Binding-site contacts:
Ligand atom C16 contacts residue VAL88 of chain 1.B at 4.1 Å (hydrophobic).
Ligand atom C20 contacts residue THR11 of chain 1.B at 3.7 Å.
Ligand atom C2 contacts residue ILE56 of chain 1.B at 3.9 Å (hydrophobic).
Ligand atom C5 contacts residue GLY53 of chain 1.B at 4.0 Å.
Ligand atom O2 contacts residue VAL88 of chain 1.B at 3.3 Å (h-bond).
Ligand atom CL2 contacts residue ILE94 of chain 1.B at 3.8 Å.
Ligand atom C2 contacts residue ILE94 of chain 1.B at 3.8 Å (hydrophobic).
Ligand atom C14 contacts residue VAL88 of chain 1.B at 3.8 Å (hydrophobic).
Ligand atom C3 contacts residue VAL88 of chain 1.B at 4.0 Å (hydrophobic).
Ligand atom CL1 contacts residue ILE56 of chain 1.B at 3.6 Å.
Ligand atom C21 contacts residue HIS91 of chain 1.B at 3.8 Å.
Ligand atom C23 contacts residue ILE56 of chain 1.B at 3.7 Å (hydrophobic).
Ligand atom C19 contacts residue THR11 of chain 1.B at 4.0 Å.
Ligand atom CL2 contacts residue TYR95 of chain 1.B at 3.6 Å.
Ligand atom C16 contacts residue HIS91 of chain 1.B at 4.0 Å.
Ligand atom C4 contacts residue LEU49 of chain 1.B at 3.4 Å (hydrophobic).
Ligand atom C15 contacts residue HIS91 of chain 1.B at 4.1 Å.
Ligand atom C20 contacts residue LEU49 of chain 1.B at 4.0 Å (hydrophobic).
Ligand atom C13 contacts residue VAL88 of chain 1.B at 3.6 Å (hydrophobic).
Ligand atom CL2 contacts residue LEU49 of chain 1.B at 3.7 Å.
Ligand atom C5 contacts residue LEU49 of chain 1.B at 3.5 Å (hydrophobic).
Ligand atom CL1 contacts residue PHE81 of chain 1.B at 4.1 Å.
Ligand atom C4 contacts residue GLY53 of chain 1.B at 3.7 Å.
Ligand atom C19 contacts residue THR10 of chain 1.B at 3.9 Å.
Ligand atom C1 contacts residue ILE56 of chain 1.B at 3.8 Å (hydrophobic).
Ligand atom C21 contacts residue LEU49 of chain 1.B at 3.9 Å (hydrophobic).
Ligand atom C19 contacts residue VAL9 of chain 1.B at 3.6 Å (hydrophobic).
Ligand atom O4 contacts residue VAL9 of chain 1.B at 4.0 Å.
Ligand atom C14 contacts residue HIS91 of chain 1.B at 3.9 Å.
Ligand atom CL1 contacts residue LEU52 of chain 1.B at 3.9 Å.
Ligand atom C17 contacts residue HIS91 of chain 1.B at 3.8 Å.
Ligand atom O2 contacts residue LYS89 of chain 1.B at 3.6 Å.
Ligand atom C4 contacts residue LEU52 of chain 1.B at 4.1 Å (hydrophobic).
Ligand atom CL2 contacts residue HIS91 of chain 1.B at 3.5 Å.
Ligand atom CL1 contacts residue ILE94 of chain 1.B at 4.0 Å.
Ligand atom O2 contacts residue HIS91 of chain 1.B at 2.8 Å (h-bond).
Ligand atom C22 contacts residue HIS91 of chain 1.B at 3.5 Å.
Ligand atom C18 contacts residue VAL9 of chain 1.B at 3.7 Å (hydrophobic).
Ligand atom O3 contacts residue LYS89 of chain 1.B at 2.9 Å (salt-bridge).
Ligand atom C14 contacts residue LYS89 of chain 1.B at 3.8 Å.

Sequence of chain 1.B:
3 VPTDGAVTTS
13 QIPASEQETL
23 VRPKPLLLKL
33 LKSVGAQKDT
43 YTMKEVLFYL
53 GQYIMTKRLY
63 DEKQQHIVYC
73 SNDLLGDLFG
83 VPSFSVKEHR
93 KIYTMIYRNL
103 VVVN

This small molecule binds to this protein.
Small molecule (SMILES): CC[C@@H](CO)N1C(=O)[C@@H](CC(=O)O)C[C@H](c2cccc(Cl)c2)[C@H]1c1ccc(Cl)cc1